This protein binds this small molecule.
Small molecule (SMILES): O=C(O)C1=Cc2cc(Cl)cc(Cl)c2O[C@@H]1C(F)(F)F

Binding-site contacts:
Ligand atom C8 contacts residue SER499 of chain 1.A at 4.1 Å.
Ligand atom F3 contacts residue GLY495 of chain 1.A at 3.7 Å.
Ligand atom F1 contacts residue VAL492 of chain 1.A at 3.9 Å.
Ligand atom CL1 contacts residue TYR324 of chain 1.A at 4.1 Å.
Ligand atom O12 contacts residue TYR354 of chain 1.A at 2.5 Å (h-bond).
Ligand atom C9 contacts residue LEU321 of chain 1.A at 3.9 Å (hydrophobic).
Ligand atom CL2 contacts residue SER322 of chain 1.A at 3.5 Å.
Ligand atom C2 contacts residue VAL318 of chain 1.A at 4.1 Å (hydrophobic).
Ligand atom CL1 contacts residue LEU500 of chain 1.A at 3.8 Å.
Ligand atom F2 contacts residue MET491 of chain 1.A at 3.9 Å.
Ligand atom C2 contacts residue VAL492 of chain 1.A at 4.0 Å (hydrophobic).
Ligand atom C5 contacts residue TYR324 of chain 1.A at 3.7 Å (hydrophobic).
Ligand atom C3 contacts residue VAL318 of chain 1.A at 3.5 Å (hydrophobic).
Ligand atom F2 contacts residue ALA496 of chain 1.A at 3.0 Å.
Ligand atom F2 contacts residue VAL492 of chain 1.A at 3.5 Å.
Ligand atom C1 contacts residue VAL318 of chain 1.A at 3.5 Å (hydrophobic).
Ligand atom O13 contacts residue TYR354 of chain 1.A at 3.8 Å.
Ligand atom C5 contacts residue VAL318 of chain 1.A at 4.1 Å (hydrophobic).
Ligand atom C10 contacts residue SER499 of chain 1.A at 3.5 Å.
Ligand atom CL1 contacts residue ARG89 of chain 1.A at 3.8 Å.
Ligand atom F1 contacts residue PHE487 of chain 1.A at 3.5 Å.
Ligand atom O12 contacts residue TRP356 of chain 1.A at 3.5 Å.
Ligand atom C1 contacts residue ALA496 of chain 1.A at 3.5 Å (hydrophobic).
Ligand atom F2 contacts residue GLY495 of chain 1.A at 3.2 Å.
Ligand atom O12 contacts residue LEU321 of chain 1.A at 4.0 Å.
Ligand atom F3 contacts residue TRP356 of chain 1.A at 4.0 Å.
Ligand atom O12 contacts residue TYR317 of chain 1.A at 3.9 Å.
Ligand atom C7 contacts residue VAL318 of chain 1.A at 3.5 Å (hydrophobic).
Ligand atom CL2 contacts residue VAL492 of chain 1.A at 3.6 Å.
Ligand atom C8 contacts residue VAL318 of chain 1.A at 4.0 Å (hydrophobic).
Ligand atom F1 contacts residue MET491 of chain 1.A at 3.9 Å.
Ligand atom C4 contacts residue VAL318 of chain 1.A at 3.8 Å (hydrophobic).
Ligand atom C7 contacts residue SER499 of chain 1.A at 3.6 Å.
Ligand atom C3 contacts residue ALA496 of chain 1.A at 3.9 Å (hydrophobic).
Ligand atom C4 contacts residue ALA496 of chain 1.A at 3.6 Å (hydrophobic).
Ligand atom C6 contacts residue VAL318 of chain 1.A at 3.8 Å (hydrophobic).
Ligand atom C10 contacts residue TYR354 of chain 1.A at 3.5 Å (hydrophobic).
Ligand atom O13 contacts residue SER499 of chain 1.A at 2.5 Å (h-bond).
Ligand atom CL1 contacts residue ALA496 of chain 1.A at 4.0 Å.
Ligand atom O13 contacts residue VAL318 of chain 1.A at 3.7 Å.

Sequence of chain 1.A:
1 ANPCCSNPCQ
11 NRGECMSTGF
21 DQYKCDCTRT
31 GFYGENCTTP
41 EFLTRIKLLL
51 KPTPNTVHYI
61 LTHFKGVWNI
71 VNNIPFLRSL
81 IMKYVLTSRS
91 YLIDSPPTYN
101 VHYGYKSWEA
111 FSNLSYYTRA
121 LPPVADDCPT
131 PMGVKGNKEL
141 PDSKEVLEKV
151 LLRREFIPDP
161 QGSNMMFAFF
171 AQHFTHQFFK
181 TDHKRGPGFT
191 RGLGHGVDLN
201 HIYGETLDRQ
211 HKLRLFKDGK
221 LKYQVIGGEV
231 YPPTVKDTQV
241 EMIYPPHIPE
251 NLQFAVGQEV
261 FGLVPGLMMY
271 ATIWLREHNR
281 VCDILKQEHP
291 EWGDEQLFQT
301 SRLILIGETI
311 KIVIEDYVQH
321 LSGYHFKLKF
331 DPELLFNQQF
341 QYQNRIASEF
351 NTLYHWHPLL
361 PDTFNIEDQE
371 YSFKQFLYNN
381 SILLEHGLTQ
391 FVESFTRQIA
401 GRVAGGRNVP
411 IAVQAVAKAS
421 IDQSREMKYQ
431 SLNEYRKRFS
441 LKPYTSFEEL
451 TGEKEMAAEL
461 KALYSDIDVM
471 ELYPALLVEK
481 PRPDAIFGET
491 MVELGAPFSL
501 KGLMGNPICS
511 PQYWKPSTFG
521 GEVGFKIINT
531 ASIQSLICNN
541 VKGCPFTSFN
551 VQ